Binding-site contacts:
Ligand atom C4 contacts residue ASN346 of chain 1.C at 3.2 Å.
Ligand atom O3 contacts residue LYS337 of chain 1.C at 2.7 Å (salt-bridge).
Ligand atom C1 contacts residue ASN346 of chain 1.C at 3.2 Å.
Ligand atom C6 contacts residue ASN346 of chain 1.C at 4.1 Å.
Ligand atom N2 contacts residue ASN346 of chain 1.C at 4.3 Å.
Ligand atom C3 contacts residue LYS337 of chain 1.C at 3.5 Å.
Ligand atom O7 contacts residue LYS337 of chain 1.C at 4.4 Å.
Ligand atom O6 contacts residue ASN335 of chain 1.C at 3.6 Å.
Ligand atom O5 contacts residue ASN346 of chain 1.C at 2.8 Å (h-bond).
Ligand atom C2 contacts residue LYS337 of chain 1.C at 4.5 Å.
Ligand atom O3 contacts residue ASN346 of chain 1.C at 3.7 Å.
Ligand atom O6 contacts residue ASN346 of chain 1.C at 3.4 Å (h-bond).
Ligand atom O4 contacts residue LYS337 of chain 1.C at 3.2 Å (salt-bridge).
Ligand atom C5 contacts residue ASN346 of chain 1.C at 3.8 Å.
Ligand atom C3 contacts residue ASN346 of chain 1.C at 3.6 Å.
Ligand atom O4 contacts residue ASN346 of chain 1.C at 4.2 Å.
Ligand atom C2 contacts residue ASN346 of chain 1.C at 3.3 Å.
Ligand atom O6 contacts residue LYS337 of chain 1.C at 4.3 Å.
Ligand atom C4 contacts residue LYS337 of chain 1.C at 3.2 Å.
Ligand atom O7 contacts residue ASN346 of chain 1.C at 4.0 Å.

Sequence of chain 1.C:
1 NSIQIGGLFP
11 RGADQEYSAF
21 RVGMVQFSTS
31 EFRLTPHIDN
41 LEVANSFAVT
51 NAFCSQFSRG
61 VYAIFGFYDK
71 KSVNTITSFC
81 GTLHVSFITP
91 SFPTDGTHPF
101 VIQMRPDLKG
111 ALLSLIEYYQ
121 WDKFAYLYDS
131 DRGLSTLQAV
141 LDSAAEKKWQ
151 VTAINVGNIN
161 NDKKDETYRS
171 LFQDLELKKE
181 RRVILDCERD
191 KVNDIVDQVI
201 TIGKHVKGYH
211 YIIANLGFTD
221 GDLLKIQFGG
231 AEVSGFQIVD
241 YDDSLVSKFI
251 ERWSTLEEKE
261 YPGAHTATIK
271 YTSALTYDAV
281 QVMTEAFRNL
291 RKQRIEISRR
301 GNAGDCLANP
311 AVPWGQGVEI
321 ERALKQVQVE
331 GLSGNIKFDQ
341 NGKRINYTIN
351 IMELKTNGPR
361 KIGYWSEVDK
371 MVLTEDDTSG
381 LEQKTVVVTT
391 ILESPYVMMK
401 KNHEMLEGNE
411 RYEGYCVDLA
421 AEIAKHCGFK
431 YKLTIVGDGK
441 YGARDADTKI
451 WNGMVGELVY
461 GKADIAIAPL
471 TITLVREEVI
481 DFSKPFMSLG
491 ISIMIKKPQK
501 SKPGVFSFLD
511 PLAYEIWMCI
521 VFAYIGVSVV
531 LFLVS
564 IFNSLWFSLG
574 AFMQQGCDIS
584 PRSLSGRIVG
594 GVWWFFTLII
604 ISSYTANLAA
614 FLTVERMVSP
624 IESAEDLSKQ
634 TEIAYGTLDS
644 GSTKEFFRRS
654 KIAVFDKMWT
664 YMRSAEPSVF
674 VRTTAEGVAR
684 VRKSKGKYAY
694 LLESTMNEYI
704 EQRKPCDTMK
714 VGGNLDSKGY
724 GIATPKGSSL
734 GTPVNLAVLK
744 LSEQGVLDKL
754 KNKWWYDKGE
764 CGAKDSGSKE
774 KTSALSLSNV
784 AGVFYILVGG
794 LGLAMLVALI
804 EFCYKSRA

The small molecule below binds the protein below.
Small molecule (SMILES): CC(=O)N[C@@H]1[C@@H](O)[C@H](O)[C@@H](CO)O[C@H]1O